Binding-site contacts:
Ligand atom C5B contacts residue LEU181 of chain 31.A at 3.4 Å (hydrophobic).
Ligand atom F2 contacts residue PHE179 of chain 31.A at 3.3 Å.
Ligand atom O1A contacts residue TYR144 of chain 31.A at 3.1 Å.
Ligand atom C2A contacts residue PHE179 of chain 31.A at 3.6 Å (hydrophobic).
Ligand atom N1A contacts residue TYR144 of chain 31.A at 3.1 Å.
Ligand atom F2 contacts residue TYR142 of chain 31.A at 3.6 Å.
Ligand atom O1B contacts residue ILE98 of chain 31.A at 3.0 Å.
Ligand atom C4B contacts residue LEU181 of chain 31.A at 3.5 Å (hydrophobic).
Ligand atom CM4 contacts residue TYR142 of chain 31.A at 3.5 Å (hydrophobic).
Ligand atom C5 contacts residue MET214 of chain 31.A at 3.5 Å (hydrophobic).
Ligand atom F3 contacts residue ALA166 of chain 31.A at 2.8 Å.
Ligand atom C1C contacts residue MET214 of chain 31.A at 3.5 Å (hydrophobic).
Ligand atom C3A contacts residue TYR144 of chain 31.A at 3.4 Å (hydrophobic).
Ligand atom C3A contacts residue PHE179 of chain 31.A at 3.4 Å (hydrophobic).
Ligand atom CM3 contacts residue ASN212 of chain 31.A at 3.5 Å.
Ligand atom C6B contacts residue LEU181 of chain 31.A at 3.4 Å (hydrophobic).
Ligand atom N1A contacts residue LEU181 of chain 31.A at 3.7 Å.
Ligand atom C5B contacts residue TYR144 of chain 31.A at 3.5 Å (hydrophobic).
Ligand atom N3A contacts residue PHE179 of chain 31.A at 3.2 Å.
Ligand atom C2A contacts residue TYR144 of chain 31.A at 3.5 Å (hydrophobic).
Ligand atom C1B contacts residue LEU181 of chain 31.A at 3.7 Å (hydrophobic).
Ligand atom CM6 contacts residue LEU184 of chain 31.A at 3.0 Å (hydrophobic).
Ligand atom CM4 contacts residue PHE179 of chain 31.A at 3.8 Å (hydrophobic).
Ligand atom F1 contacts residue LEU217 of chain 31.A at 3.4 Å.
Ligand atom C1B contacts residue ILE98 of chain 31.A at 3.6 Å (hydrophobic).
Ligand atom F2 contacts residue VAL168 of chain 31.A at 2.6 Å.
Ligand atom F3 contacts residue SER167 of chain 31.A at 3.8 Å.
Ligand atom O1 contacts residue MET214 of chain 31.A at 3.5 Å (h-bond).
Ligand atom CM2 contacts residue ILE122 of chain 31.A at 3.5 Å (hydrophobic).
Ligand atom F3 contacts residue MET143 of chain 31.A at 3.3 Å.
Ligand atom CM6 contacts residue MET214 of chain 31.A at 3.5 Å (hydrophobic).
Ligand atom N3A contacts residue TYR144 of chain 31.A at 3.7 Å.
Ligand atom CM6 contacts residue TYR144 of chain 31.A at 3.3 Å (hydrophobic).
Ligand atom F1 contacts residue TYR142 of chain 31.A at 3.6 Å.
Ligand atom F3 contacts residue TYR144 of chain 31.A at 2.9 Å.
Ligand atom C4 contacts residue TYR190 of chain 31.A at 3.4 Å (hydrophobic).
Ligand atom N1A contacts residue PHE179 of chain 31.A at 3.7 Å.
Ligand atom CM3 contacts residue TYR190 of chain 31.A at 3.5 Å (hydrophobic).
Ligand atom F1 contacts residue PHE179 of chain 31.A at 3.8 Å.
Ligand atom F3 contacts residue TYR142 of chain 31.A at 2.8 Å.

Sequence of chain 31.A:
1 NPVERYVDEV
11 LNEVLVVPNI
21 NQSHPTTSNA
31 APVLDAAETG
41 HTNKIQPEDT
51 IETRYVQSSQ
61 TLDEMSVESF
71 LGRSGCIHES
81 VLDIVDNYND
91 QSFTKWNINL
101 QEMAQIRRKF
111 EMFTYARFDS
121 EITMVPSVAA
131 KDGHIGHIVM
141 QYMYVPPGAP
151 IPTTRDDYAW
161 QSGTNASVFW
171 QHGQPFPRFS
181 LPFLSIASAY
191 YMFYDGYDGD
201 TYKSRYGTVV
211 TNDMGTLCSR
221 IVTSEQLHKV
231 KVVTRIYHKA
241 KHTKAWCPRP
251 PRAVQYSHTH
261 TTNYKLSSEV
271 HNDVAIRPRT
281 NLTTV

The protein below binds the small molecule below.
Small molecule (SMILES): Cc1cc(CCCOc2c(C)cc(-c3noc(C(F)(F)F)n3)cc2C)on1

Sequence of chain 31.C:
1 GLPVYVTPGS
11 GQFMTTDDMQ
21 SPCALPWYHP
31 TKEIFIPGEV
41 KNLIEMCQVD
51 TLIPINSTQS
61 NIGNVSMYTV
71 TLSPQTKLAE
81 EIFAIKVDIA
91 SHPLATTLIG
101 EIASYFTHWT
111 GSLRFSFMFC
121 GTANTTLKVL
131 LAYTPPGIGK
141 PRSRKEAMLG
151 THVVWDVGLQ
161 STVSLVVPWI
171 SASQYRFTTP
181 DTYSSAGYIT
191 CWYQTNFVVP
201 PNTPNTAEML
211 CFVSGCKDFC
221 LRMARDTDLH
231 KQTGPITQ